This protein binds this small molecule.
Small molecule (SMILES): C[C@@H](O)[C@H](NC(=O)[C@@H]1CCCN1C(=O)[C@H](CO)NC(=O)[C@@H](N)Cc1ccc(O)cc1)C(=O)N[C@@H](COP(=O)(O)O)C(=O)N1CCC[C@H]1C=O

Binding-site contacts:
Ligand atom CE1 contacts residue PHE611 of chain 1.A at 4.1 Å (hydrophobic).
Ligand atom CG contacts residue ALA447 of chain 1.A at 3.9 Å (hydrophobic).
Ligand atom O1P contacts residue ARG637 of chain 1.A at 2.9 Å (salt-bridge).
Ligand atom O2P contacts residue LYS634 of chain 1.A at 3.0 Å (salt-bridge).
Ligand atom CZ contacts residue GLU448 of chain 1.A at 3.3 Å.
Ligand atom CB contacts residue GLU448 of chain 1.A at 3.4 Å.
Ligand atom CE2 contacts residue PHE444 of chain 1.A at 3.7 Å (hydrophobic).
Ligand atom CE1 contacts residue PHE444 of chain 1.A at 4.1 Å (hydrophobic).
Ligand atom CB contacts residue LEU416 of chain 1.A at 3.9 Å (hydrophobic).
Ligand atom CE2 contacts residue GLU448 of chain 1.A at 3.3 Å.
Ligand atom CB contacts residue LEU416 of chain 1.A at 4.1 Å (hydrophobic).
Ligand atom O contacts residue LEU416 of chain 1.A at 3.8 Å.
Ligand atom CA contacts residue LEU416 of chain 1.A at 3.6 Å (hydrophobic).
Ligand atom CG contacts residue GLU448 of chain 1.A at 4.1 Å.
Ligand atom CG contacts residue LEU416 of chain 1.A at 3.8 Å (hydrophobic).
Ligand atom CD contacts residue GLN451 of chain 1.A at 3.7 Å.
Ligand atom N contacts residue LEU416 of chain 1.A at 3.9 Å.
Ligand atom CB contacts residue ARG637 of chain 1.A at 3.9 Å.
Ligand atom P contacts residue LYS634 of chain 1.A at 3.9 Å.
Ligand atom CB contacts residue PHE444 of chain 1.A at 3.8 Å (hydrophobic).
Ligand atom O contacts residue ALA447 of chain 1.A at 3.7 Å.
Ligand atom O2P contacts residue ARG637 of chain 1.A at 2.5 Å (salt-bridge).
Ligand atom CD contacts residue ALA447 of chain 1.A at 3.8 Å (hydrophobic).
Ligand atom CG contacts residue PHE444 of chain 1.A at 3.5 Å (hydrophobic).
Ligand atom CZ contacts residue PHE611 of chain 1.A at 3.9 Å (hydrophobic).
Ligand atom O contacts residue LEU416 of chain 1.A at 3.8 Å.
Ligand atom OG1 contacts residue ARG614 of chain 1.A at 4.2 Å.
Ligand atom C contacts residue LEU416 of chain 1.A at 3.5 Å (hydrophobic).
Ligand atom OH contacts residue PHE611 of chain 1.A at 3.7 Å.
Ligand atom C contacts residue LEU416 of chain 1.A at 3.6 Å (hydrophobic).
Ligand atom O3P contacts residue LYS634 of chain 1.A at 3.5 Å.
Ligand atom N contacts residue LEU416 of chain 1.A at 3.5 Å.
Ligand atom CD2 contacts residue PHE444 of chain 1.A at 3.7 Å (hydrophobic).
Ligand atom O1P contacts residue LYS634 of chain 1.A at 3.6 Å.
Ligand atom CG contacts residue GLN451 of chain 1.A at 3.5 Å.
Ligand atom CD1 contacts residue PHE444 of chain 1.A at 3.7 Å (hydrophobic).
Ligand atom OH contacts residue GLU448 of chain 1.A at 2.4 Å (salt-bridge).
Ligand atom P contacts residue ARG637 of chain 1.A at 3.2 Å.
Ligand atom CD2 contacts residue ALA447 of chain 1.A at 4.0 Å (hydrophobic).
Ligand atom O2P contacts residue SER414 of chain 1.A at 4.1 Å.

Sequence of chain 1.A:
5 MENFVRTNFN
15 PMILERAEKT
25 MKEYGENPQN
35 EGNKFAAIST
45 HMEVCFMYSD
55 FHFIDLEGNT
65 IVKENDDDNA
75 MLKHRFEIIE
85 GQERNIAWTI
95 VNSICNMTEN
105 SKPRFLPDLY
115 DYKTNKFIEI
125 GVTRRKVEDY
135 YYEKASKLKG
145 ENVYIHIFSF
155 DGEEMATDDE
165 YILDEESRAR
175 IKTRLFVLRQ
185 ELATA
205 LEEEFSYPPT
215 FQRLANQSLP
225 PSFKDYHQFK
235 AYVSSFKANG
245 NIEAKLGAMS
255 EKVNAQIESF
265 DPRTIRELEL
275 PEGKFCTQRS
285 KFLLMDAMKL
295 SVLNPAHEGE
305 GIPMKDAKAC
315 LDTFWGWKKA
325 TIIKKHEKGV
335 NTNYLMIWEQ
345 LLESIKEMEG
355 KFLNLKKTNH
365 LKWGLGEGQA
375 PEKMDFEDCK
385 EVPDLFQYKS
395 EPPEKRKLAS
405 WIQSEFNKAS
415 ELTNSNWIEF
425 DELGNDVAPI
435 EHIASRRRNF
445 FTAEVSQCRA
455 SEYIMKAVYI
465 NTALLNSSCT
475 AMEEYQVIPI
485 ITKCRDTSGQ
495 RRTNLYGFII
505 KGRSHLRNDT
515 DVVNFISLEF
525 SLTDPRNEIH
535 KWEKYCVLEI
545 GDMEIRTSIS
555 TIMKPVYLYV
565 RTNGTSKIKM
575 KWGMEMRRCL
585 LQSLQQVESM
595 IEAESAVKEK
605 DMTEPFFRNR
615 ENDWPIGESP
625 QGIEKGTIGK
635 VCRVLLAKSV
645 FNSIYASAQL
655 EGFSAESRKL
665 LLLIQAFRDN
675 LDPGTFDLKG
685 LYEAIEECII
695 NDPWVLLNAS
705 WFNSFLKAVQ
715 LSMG